The protein below binds the small molecule below.
Small molecule (SMILES): CCCC[C@H](N)C(=O)N[C@@H](CC=O)C(=O)N[C@@H](Cc1cnc[nH]1)C(=O)N[C@H](Cc1ccc2ccccc2c1)C(=O)N[C@@H](CCCN=C(N)N)C(=O)N[C@@H](CC1=c2ccccc2=NC1)C(=O)N[C@H](C=O)CCCCN

Sequence of chain 1.E:
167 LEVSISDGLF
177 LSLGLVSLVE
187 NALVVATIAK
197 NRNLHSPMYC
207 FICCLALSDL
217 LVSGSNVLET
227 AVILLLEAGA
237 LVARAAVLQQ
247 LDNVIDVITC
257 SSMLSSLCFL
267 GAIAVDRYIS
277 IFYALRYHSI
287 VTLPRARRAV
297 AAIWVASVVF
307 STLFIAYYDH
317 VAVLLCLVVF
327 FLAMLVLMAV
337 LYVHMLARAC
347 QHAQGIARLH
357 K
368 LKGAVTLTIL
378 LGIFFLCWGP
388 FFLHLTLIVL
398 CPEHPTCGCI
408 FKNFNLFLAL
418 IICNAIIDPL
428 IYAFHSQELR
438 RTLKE

Binding-site contacts:
Ligand atom N contacts residue PHE411 of chain 1.E at 3.6 Å.
Ligand atom O contacts residue ILE229 of chain 1.E at 3.6 Å.
Ligand atom CE4 contacts residue PHE388 of chain 1.E at 3.3 Å (hydrophobic).
Ligand atom O contacts residue PHE411 of chain 1.E at 3.3 Å.
Ligand atom CG contacts residue ASP252 of chain 1.E at 3.4 Å.
Ligand atom CB contacts residue ASP248 of chain 1.E at 3.5 Å.
Ligand atom CE contacts residue VAL228 of chain 1.E at 3.5 Å (hydrophobic).
Ligand atom CD contacts residue ASP248 of chain 1.E at 3.5 Å.
Ligand atom CZ2 contacts residue CYS256 of chain 1.E at 3.4 Å (hydrophobic).
Ligand atom CD1 contacts residue ASP252 of chain 1.E at 3.8 Å.
Ligand atom CZ3 contacts residue CYS256 of chain 1.E at 3.7 Å (hydrophobic).
Ligand atom N contacts residue CA1 of chain 1.G at 3.3 Å.
Ligand atom C contacts residue GLU225 of chain 1.E at 3.7 Å.
Ligand atom O contacts residue PHE411 of chain 1.E at 3.1 Å.
Ligand atom N contacts residue GLU225 of chain 1.E at 2.9 Å (salt-bridge).
Ligand atom CD contacts residue ASP252 of chain 1.E at 3.6 Å.
Ligand atom CE3 contacts residue PHE388 of chain 1.E at 3.2 Å (hydrophobic).
Ligand atom C contacts residue ILE229 of chain 1.E at 3.8 Å (hydrophobic).
Ligand atom O contacts residue LEU415 of chain 1.E at 3.5 Å.
Ligand atom O contacts residue GLU225 of chain 1.E at 2.9 Å (salt-bridge).
Ligand atom CE3 contacts residue LEU392 of chain 1.E at 3.6 Å (hydrophobic).
Ligand atom CE3 contacts residue MET259 of chain 1.E at 3.6 Å (hydrophobic).
Ligand atom NE1 contacts residue LEU320 of chain 1.E at 3.2 Å.
Ligand atom NH2 contacts residue TYR314 of chain 1.E at 3.2 Å.
Ligand atom CA contacts residue GLU225 of chain 1.E at 3.8 Å.
Ligand atom O contacts residue CA1 of chain 1.G at 3.2 Å.
Ligand atom CH2 contacts residue LEU323 of chain 1.E at 3.7 Å (hydrophobic).
Ligand atom C contacts residue LEU415 of chain 1.E at 3.8 Å (hydrophobic).
Ligand atom CD1 contacts residue LEU320 of chain 1.E at 3.4 Å (hydrophobic).
Ligand atom O contacts residue ILE395 of chain 1.E at 3.6 Å.
Ligand atom NE1 contacts residue TYR314 of chain 1.E at 3.0 Å (h-bond).
Ligand atom NH1 contacts residue ASP252 of chain 1.E at 2.8 Å (salt-bridge).
Ligand atom CD2 contacts residue THR226 of chain 1.E at 3.7 Å.
Ligand atom CD2 contacts residue PHE176 of chain 1.E at 3.6 Å (hydrophobic).
Ligand atom CE4 contacts residue MET259 of chain 1.E at 3.8 Å (hydrophobic).
Ligand atom NH1 contacts residue ILE311 of chain 1.E at 3.8 Å.
Ligand atom NE2 contacts residue THR226 of chain 1.E at 3.0 Å (h-bond).
Ligand atom O contacts residue HIS391 of chain 1.E at 3.2 Å.
Ligand atom CB contacts residue GLU225 of chain 1.E at 3.5 Å.
Ligand atom O contacts residue CA1 of chain 1.G at 2.9 Å.